Sequence of chain 1.A:
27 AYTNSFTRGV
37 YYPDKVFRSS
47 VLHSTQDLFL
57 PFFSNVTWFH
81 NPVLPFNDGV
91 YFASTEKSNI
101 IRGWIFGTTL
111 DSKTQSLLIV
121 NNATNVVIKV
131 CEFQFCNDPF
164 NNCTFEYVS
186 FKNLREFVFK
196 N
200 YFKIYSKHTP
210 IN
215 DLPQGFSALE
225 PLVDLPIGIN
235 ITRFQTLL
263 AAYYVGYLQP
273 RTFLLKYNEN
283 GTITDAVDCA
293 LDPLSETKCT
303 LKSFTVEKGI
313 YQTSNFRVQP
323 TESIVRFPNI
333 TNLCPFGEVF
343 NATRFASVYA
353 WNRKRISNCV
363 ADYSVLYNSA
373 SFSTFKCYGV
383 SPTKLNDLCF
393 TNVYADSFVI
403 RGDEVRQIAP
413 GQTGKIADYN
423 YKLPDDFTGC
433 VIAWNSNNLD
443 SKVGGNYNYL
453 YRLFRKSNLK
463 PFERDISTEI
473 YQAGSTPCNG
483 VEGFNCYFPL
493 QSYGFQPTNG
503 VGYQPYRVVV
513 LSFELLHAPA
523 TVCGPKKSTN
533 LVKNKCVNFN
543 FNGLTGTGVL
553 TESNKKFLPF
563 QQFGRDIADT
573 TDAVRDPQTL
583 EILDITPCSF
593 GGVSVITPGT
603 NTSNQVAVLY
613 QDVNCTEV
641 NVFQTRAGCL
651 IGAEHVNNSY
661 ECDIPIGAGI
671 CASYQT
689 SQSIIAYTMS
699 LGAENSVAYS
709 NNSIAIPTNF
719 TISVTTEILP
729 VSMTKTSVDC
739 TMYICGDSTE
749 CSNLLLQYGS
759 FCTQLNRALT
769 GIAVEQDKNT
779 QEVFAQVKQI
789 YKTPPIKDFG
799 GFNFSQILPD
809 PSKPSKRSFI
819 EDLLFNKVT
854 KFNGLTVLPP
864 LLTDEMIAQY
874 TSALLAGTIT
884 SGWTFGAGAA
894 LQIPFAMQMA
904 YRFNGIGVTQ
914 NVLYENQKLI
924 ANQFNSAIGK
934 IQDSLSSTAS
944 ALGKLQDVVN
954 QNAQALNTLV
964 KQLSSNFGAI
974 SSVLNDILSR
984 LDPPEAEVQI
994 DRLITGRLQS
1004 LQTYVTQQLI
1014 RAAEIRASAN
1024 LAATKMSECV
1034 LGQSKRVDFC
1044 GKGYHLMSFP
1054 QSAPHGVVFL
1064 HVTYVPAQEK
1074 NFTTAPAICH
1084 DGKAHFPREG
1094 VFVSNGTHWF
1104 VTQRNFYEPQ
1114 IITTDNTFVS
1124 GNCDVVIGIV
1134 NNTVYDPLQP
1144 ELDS

This protein binds this small molecule.
Small molecule (SMILES): CC(=O)N[C@@H]1[C@@H](O)[C@H](O)[C@@H](CO)O[C@H]1O

Binding-site contacts:
Ligand atom C8 contacts residue ASN603 of chain 1.A at 4.2 Å.
Ligand atom C2 contacts residue ASN603 of chain 1.A at 2.4 Å.
Ligand atom C3 contacts residue ASN603 of chain 1.A at 3.8 Å.
Ligand atom N2 contacts residue ASN603 of chain 1.A at 3.0 Å (h-bond).
Ligand atom C5 contacts residue ASN603 of chain 1.A at 3.6 Å.
Ligand atom C4 contacts residue ASN603 of chain 1.A at 4.1 Å.
Ligand atom O5 contacts residue ASN603 of chain 1.A at 2.3 Å (h-bond).
Ligand atom C1 contacts residue ASN603 of chain 1.A at 1.5 Å.
Ligand atom C7 contacts residue ASN603 of chain 1.A at 3.2 Å.
Ligand atom O7 contacts residue ASN603 of chain 1.A at 3.0 Å (h-bond).